The small molecule below binds the protein below.
Small molecule (SMILES): CC(=O)N1CCC[C@H]1C(=O)N[C@@H](C)C(=O)N[C@@H](Cc1ccccc1)[C@@H](O)[C@H](C)CO

Binding-site contacts:
Ligand atom CE2 contacts residue ALA49 of chain 1.Y at 3.5 Å (hydrophobic).
Ligand atom CE2 contacts residue VAL31 of chain 1.Y at 3.3 Å (hydrophobic).
Ligand atom C contacts residue THR1 of chain 1.Y at 1.4 Å.
Ligand atom C3 contacts residue TYR170 of chain 1.Y at 3.2 Å (hydrophobic).
Ligand atom N contacts residue THR21 of chain 1.Y at 3.2 Å (h-bond).
Ligand atom CE1 contacts residue VAL31 of chain 1.Y at 3.7 Å (hydrophobic).
Ligand atom CB contacts residue THR1 of chain 1.Y at 2.7 Å.
Ligand atom O contacts residue THR1 of chain 1.Y at 2.1 Å (h-bond).
Ligand atom C1 contacts residue THR1 of chain 1.Y at 2.5 Å.
Ligand atom CD1 contacts residue LYS33 of chain 1.Y at 3.8 Å.
Ligand atom N contacts residue THR1 of chain 1.Y at 3.6 Å (h-bond).
Ligand atom CA contacts residue LYS33 of chain 1.Y at 3.8 Å.
Ligand atom C contacts residue ALA49 of chain 1.Y at 3.7 Å (hydrophobic).
Ligand atom O contacts residue ALA49 of chain 1.Y at 3.3 Å (h-bond).
Ligand atom CA contacts residue THR1 of chain 1.Y at 2.4 Å.
Ligand atom O contacts residue GLY47 of chain 1.Y at 3.0 Å (h-bond).
Ligand atom O contacts residue THR21 of chain 1.Y at 3.2 Å (h-bond).
Ligand atom O contacts residue ALA20 of chain 1.Y at 3.4 Å.
Ligand atom CB contacts residue ALA49 of chain 1.Y at 3.5 Å (hydrophobic).
Ligand atom CA contacts residue GLY47 of chain 1.Y at 3.1 Å.
Ligand atom C2 contacts residue THR1 of chain 1.Y at 1.5 Å.
Ligand atom C contacts residue THR21 of chain 1.Y at 3.7 Å.
Ligand atom O contacts residue MES1 of chain 1.QA at 3.0 Å (h-bond).
Ligand atom CA contacts residue THR21 of chain 1.Y at 3.3 Å.
Ligand atom CZ contacts residue ALA49 of chain 1.Y at 3.6 Å (hydrophobic).
Ligand atom C3 contacts residue ARG19 of chain 1.Y at 3.3 Å.
Ligand atom CB contacts residue GLY47 of chain 1.Y at 3.6 Å.
Ligand atom O contacts residue ALA46 of chain 1.Y at 3.7 Å.
Ligand atom C contacts residue GLY47 of chain 1.Y at 3.4 Å.
Ligand atom O contacts residue THR1 of chain 1.Y at 3.4 Å (h-bond).
Ligand atom C1 contacts residue MES1 of chain 1.QA at 3.0 Å.
Ligand atom CG contacts residue LYS33 of chain 1.Y at 3.7 Å.
Ligand atom C2 contacts residue MES1 of chain 1.QA at 3.5 Å.
Ligand atom C3 contacts residue THR1 of chain 1.Y at 2.5 Å.
Ligand atom C contacts residue MES1 of chain 1.QA at 3.7 Å.
Ligand atom C contacts residue LYS33 of chain 1.Y at 3.7 Å.
Ligand atom CB contacts residue LYS33 of chain 1.Y at 3.7 Å.
Ligand atom CZ contacts residue VAL31 of chain 1.Y at 3.1 Å (hydrophobic).
Ligand atom O contacts residue THR21 of chain 1.Y at 3.3 Å (h-bond).
Ligand atom N contacts residue GLY47 of chain 1.Y at 2.8 Å (h-bond).

Sequence of chain 1.Z:
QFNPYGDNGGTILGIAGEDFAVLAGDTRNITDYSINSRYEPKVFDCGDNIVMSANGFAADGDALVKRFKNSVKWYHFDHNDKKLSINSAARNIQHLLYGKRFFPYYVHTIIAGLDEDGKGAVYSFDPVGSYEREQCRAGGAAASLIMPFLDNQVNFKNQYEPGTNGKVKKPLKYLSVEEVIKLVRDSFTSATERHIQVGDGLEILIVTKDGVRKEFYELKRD

Sequence of chain 1.Y:
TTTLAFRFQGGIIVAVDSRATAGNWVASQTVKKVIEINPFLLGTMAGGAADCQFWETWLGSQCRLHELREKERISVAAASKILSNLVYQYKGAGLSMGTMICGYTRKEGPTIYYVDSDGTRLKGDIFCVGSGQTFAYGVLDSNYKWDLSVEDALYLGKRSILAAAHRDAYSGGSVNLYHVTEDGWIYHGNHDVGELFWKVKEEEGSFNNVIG